A protein and the small-molecule ligand that binds it are described below.
Small molecule (SMILES): CC(=O)N[C@@H]1[C@@H](O)[C@H](O)[C@@H](CO)O[C@H]1O

Binding-site contacts:
Ligand atom C5 contacts residue ASN654 of chain 1.C at 3.7 Å.
Ligand atom C8 contacts residue ASN654 of chain 1.C at 3.2 Å.
Ligand atom O5 contacts residue ASN654 of chain 1.C at 2.4 Å (h-bond).
Ligand atom C8 contacts residue TYR652 of chain 1.C at 4.5 Å (hydrophobic).
Ligand atom C7 contacts residue ASN654 of chain 1.C at 3.5 Å.
Ligand atom N2 contacts residue ASN654 of chain 1.C at 2.9 Å (h-bond).
Ligand atom C1 contacts residue ASN654 of chain 1.C at 1.4 Å.
Ligand atom O7 contacts residue ASN654 of chain 1.C at 4.1 Å.
Ligand atom C4 contacts residue ASN654 of chain 1.C at 4.2 Å.
Ligand atom C2 contacts residue ASN654 of chain 1.C at 2.5 Å.
Ligand atom C3 contacts residue ASN654 of chain 1.C at 3.8 Å.

Sequence of chain 1.C:
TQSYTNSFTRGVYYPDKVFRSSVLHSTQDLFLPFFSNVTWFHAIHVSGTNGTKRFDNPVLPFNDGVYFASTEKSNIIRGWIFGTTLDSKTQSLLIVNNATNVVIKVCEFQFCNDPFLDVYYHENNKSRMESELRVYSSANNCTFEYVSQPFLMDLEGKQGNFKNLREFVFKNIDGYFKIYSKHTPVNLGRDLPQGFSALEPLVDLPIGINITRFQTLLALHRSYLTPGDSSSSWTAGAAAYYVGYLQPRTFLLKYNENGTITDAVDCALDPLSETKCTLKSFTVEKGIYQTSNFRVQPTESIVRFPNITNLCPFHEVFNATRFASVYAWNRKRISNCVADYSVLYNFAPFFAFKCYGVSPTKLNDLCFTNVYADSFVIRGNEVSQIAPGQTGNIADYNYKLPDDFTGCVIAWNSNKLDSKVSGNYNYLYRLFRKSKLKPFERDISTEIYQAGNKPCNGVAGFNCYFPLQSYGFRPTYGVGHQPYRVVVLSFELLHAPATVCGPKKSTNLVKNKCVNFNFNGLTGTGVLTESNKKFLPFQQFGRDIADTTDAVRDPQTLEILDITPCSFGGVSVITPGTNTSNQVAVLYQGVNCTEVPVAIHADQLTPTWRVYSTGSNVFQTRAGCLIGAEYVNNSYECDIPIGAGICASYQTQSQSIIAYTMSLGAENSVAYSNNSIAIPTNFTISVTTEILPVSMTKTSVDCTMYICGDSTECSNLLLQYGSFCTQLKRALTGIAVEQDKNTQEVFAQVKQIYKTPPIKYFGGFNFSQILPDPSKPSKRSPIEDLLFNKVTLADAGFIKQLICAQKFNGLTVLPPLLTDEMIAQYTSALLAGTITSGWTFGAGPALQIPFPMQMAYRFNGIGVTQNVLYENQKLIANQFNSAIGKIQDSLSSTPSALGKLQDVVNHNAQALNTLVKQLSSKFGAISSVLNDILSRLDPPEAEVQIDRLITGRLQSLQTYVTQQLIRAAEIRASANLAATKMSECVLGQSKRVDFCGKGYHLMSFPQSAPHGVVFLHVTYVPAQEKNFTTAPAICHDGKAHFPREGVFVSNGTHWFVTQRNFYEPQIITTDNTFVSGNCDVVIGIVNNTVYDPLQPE